Sequence of chain 1.C:
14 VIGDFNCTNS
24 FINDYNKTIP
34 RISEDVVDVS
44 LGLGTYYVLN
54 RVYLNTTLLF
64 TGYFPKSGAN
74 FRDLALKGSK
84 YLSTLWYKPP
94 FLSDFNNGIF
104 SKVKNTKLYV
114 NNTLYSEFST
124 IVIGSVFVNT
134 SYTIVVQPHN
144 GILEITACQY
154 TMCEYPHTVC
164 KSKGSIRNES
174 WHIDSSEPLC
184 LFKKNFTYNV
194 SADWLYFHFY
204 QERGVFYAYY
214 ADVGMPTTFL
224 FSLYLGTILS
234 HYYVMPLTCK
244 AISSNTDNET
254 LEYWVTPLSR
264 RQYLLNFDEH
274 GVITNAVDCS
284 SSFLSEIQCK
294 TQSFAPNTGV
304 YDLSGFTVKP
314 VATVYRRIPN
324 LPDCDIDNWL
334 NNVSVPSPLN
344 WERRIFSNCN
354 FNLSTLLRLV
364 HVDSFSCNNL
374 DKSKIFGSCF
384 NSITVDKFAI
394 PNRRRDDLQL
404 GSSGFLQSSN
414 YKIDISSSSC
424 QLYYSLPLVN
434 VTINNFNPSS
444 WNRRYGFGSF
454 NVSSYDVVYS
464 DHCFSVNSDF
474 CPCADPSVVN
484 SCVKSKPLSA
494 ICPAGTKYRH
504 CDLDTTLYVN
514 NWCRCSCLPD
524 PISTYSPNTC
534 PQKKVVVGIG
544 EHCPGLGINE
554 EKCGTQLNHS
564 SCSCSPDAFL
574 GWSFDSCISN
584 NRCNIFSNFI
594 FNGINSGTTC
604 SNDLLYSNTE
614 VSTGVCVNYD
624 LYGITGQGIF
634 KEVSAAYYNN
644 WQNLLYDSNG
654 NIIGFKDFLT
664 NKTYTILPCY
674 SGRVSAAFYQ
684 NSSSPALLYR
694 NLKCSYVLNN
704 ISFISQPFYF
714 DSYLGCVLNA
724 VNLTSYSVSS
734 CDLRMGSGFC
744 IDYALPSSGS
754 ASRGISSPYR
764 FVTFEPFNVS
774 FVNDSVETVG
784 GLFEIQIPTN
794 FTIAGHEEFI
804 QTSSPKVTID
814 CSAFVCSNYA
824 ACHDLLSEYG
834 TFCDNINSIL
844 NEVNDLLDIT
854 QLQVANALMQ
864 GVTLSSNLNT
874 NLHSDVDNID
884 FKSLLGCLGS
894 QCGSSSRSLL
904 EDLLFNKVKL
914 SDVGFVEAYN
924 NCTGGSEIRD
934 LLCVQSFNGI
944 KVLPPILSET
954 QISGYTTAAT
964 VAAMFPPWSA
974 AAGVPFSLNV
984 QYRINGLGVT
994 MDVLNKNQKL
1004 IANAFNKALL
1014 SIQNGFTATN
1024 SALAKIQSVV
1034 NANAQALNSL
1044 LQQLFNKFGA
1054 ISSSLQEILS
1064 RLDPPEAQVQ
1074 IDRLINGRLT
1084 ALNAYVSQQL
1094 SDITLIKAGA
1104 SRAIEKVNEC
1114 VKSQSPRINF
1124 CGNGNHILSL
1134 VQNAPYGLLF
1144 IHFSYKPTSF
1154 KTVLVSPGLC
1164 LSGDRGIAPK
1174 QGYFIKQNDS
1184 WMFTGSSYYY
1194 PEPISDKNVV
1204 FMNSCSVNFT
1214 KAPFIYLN

This protein binds this small molecule.
Small molecule (SMILES): CC(=O)N[C@@H]1[C@@H](O)[C@H](O)[C@@H](CO)O[C@H]1O

Binding-site contacts:
Ligand atom C3 contacts residue ASN793 of chain 1.C at 3.8 Å.
Ligand atom C8 contacts residue THR792 of chain 1.C at 4.4 Å.
Ligand atom C5 contacts residue ASN793 of chain 1.C at 3.7 Å.
Ligand atom C1 contacts residue ASN793 of chain 1.C at 1.4 Å.
Ligand atom C2 contacts residue ASN793 of chain 1.C at 2.5 Å.
Ligand atom O5 contacts residue ASN793 of chain 1.C at 2.4 Å (h-bond).
Ligand atom C4 contacts residue ASN793 of chain 1.C at 4.2 Å.
Ligand atom C7 contacts residue ASN793 of chain 1.C at 3.5 Å.
Ligand atom O7 contacts residue ASN793 of chain 1.C at 3.8 Å.
Ligand atom N2 contacts residue ASN793 of chain 1.C at 2.9 Å (h-bond).